Binding-site contacts:
Ligand atom C7 contacts residue GLN89 of chain 1.D at 3.4 Å.
Ligand atom C6 contacts residue LEU82 of chain 1.D at 4.4 Å (hydrophobic).
Ligand atom C7 contacts residue VAL87 of chain 1.D at 4.1 Å (hydrophobic).
Ligand atom O7 contacts residue VAL87 of chain 1.D at 3.0 Å (h-bond).
Ligand atom O6 contacts residue LEU82 of chain 1.D at 4.5 Å.
Ligand atom O5 contacts residue ASN77 of chain 1.D at 2.3 Å (h-bond).
Ligand atom O3 contacts residue GLN89 of chain 1.D at 3.3 Å (h-bond).
Ligand atom C2 contacts residue ASN77 of chain 1.D at 2.4 Å.
Ligand atom C3 contacts residue ASN77 of chain 1.D at 3.8 Å.
Ligand atom O7 contacts residue ASN77 of chain 1.D at 3.4 Å (h-bond).
Ligand atom C8 contacts residue GLN89 of chain 1.D at 3.7 Å.
Ligand atom C5 contacts residue ASN77 of chain 1.D at 3.7 Å.
Ligand atom C1 contacts residue ASN80 of chain 1.D at 3.6 Å.
Ligand atom O7 contacts residue GLN89 of chain 1.D at 3.5 Å (h-bond).
Ligand atom N2 contacts residue ASN77 of chain 1.D at 3.0 Å (h-bond).
Ligand atom O5 contacts residue ASN80 of chain 1.D at 3.1 Å (h-bond).
Ligand atom C3 contacts residue GLN89 of chain 1.D at 4.4 Å.
Ligand atom C8 contacts residue VAL87 of chain 1.D at 4.5 Å (hydrophobic).
Ligand atom C1 contacts residue ASN77 of chain 1.D at 1.4 Å.
Ligand atom C4 contacts residue ASN77 of chain 1.D at 4.2 Å.
Ligand atom O5 contacts residue LEU84 of chain 1.D at 4.0 Å.
Ligand atom C8 contacts residue ALA86 of chain 1.D at 4.2 Å (hydrophobic).
Ligand atom O6 contacts residue LEU84 of chain 1.D at 3.9 Å.
Ligand atom N2 contacts residue GLN89 of chain 1.D at 3.9 Å.
Ligand atom C5 contacts residue ASN80 of chain 1.D at 3.6 Å.
Ligand atom C2 contacts residue GLN89 of chain 1.D at 4.4 Å.
Ligand atom O7 contacts residue ALA86 of chain 1.D at 3.3 Å.
Ligand atom C6 contacts residue ASN80 of chain 1.D at 3.9 Å.
Ligand atom C7 contacts residue ASN77 of chain 1.D at 3.4 Å.
Ligand atom C7 contacts residue ALA86 of chain 1.D at 4.2 Å (hydrophobic).

A protein and the small-molecule ligand that binds it are described below.
Small molecule (SMILES): CC(=O)N[C@@H]1[C@@H](O)[C@H](O)[C@@H](CO)O[C@H]1O

Sequence of chain 1.D:
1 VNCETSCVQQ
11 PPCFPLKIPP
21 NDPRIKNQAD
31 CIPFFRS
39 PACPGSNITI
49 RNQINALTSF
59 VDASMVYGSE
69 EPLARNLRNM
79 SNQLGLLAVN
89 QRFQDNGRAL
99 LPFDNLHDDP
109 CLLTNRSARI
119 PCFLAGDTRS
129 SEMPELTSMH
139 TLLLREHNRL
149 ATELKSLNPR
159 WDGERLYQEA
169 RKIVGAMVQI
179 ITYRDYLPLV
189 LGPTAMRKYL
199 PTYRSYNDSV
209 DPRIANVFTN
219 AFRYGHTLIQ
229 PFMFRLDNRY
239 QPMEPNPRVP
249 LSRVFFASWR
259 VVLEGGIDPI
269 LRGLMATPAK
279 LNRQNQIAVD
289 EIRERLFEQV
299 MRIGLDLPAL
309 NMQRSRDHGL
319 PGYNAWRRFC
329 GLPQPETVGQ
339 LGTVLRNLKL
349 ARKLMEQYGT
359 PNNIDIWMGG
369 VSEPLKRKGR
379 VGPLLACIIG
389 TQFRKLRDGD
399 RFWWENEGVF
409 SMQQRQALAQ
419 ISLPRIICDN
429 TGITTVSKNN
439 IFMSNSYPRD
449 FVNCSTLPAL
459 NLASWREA